This protein binds this small molecule.
Small molecule (SMILES): CC(=O)NCCCC[C@H](NC(=O)[C@@H](NC(=O)[C@H](CCCN=C(N)N)NC(=O)[C@H](C)N)[C@@H](C)OP(=O)(O)O)C(=O)N[C@@H](CCC(N)=O)C(=O)N[C@H](C=O)[C@@H](C)O

Sequence of chain 1.A:
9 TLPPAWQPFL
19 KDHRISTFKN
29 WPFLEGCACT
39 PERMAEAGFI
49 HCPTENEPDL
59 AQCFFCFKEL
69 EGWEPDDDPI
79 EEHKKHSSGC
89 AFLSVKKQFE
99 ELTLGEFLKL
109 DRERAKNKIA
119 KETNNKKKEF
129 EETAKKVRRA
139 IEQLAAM

Binding-site contacts:
Ligand atom NH1 contacts residue GLU69 of chain 1.A at 2.6 Å (salt-bridge).
Ligand atom CA contacts residue GLU67 of chain 1.A at 3.7 Å.
Ligand atom CA contacts residue GLU69 of chain 1.A at 3.4 Å.
Ligand atom CA contacts residue GLU69 of chain 1.A at 3.5 Å.
Ligand atom O contacts residue GLU80 of chain 1.A at 3.4 Å (salt-bridge).
Ligand atom O1P contacts residue HIS84 of chain 1.A at 3.2 Å (h-bond).
Ligand atom O1P contacts residue LYS66 of chain 1.A at 3.4 Å (salt-bridge).
Ligand atom CH3 contacts residue GLU67 of chain 1.A at 3.8 Å.
Ligand atom OH contacts residue GLU67 of chain 1.A at 3.9 Å.
Ligand atom CB contacts residue GLU69 of chain 1.A at 3.6 Å.
Ligand atom CE contacts residue GLU55 of chain 1.A at 3.9 Å.
Ligand atom N contacts residue LEU68 of chain 1.A at 3.9 Å.
Ligand atom N contacts residue GLU80 of chain 1.A at 3.3 Å (salt-bridge).
Ligand atom O3P contacts residue LYS66 of chain 1.A at 3.5 Å (salt-bridge).
Ligand atom N contacts residue GLU69 of chain 1.A at 3.3 Å (salt-bridge).
Ligand atom OG1 contacts residue LYS66 of chain 1.A at 3.8 Å.
Ligand atom O contacts residue GLU69 of chain 1.A at 3.8 Å.
Ligand atom CH contacts residue GLU67 of chain 1.A at 3.7 Å.
Ligand atom C contacts residue GLU69 of chain 1.A at 3.8 Å.
Ligand atom O2P contacts residue HIS84 of chain 1.A at 3.9 Å.
Ligand atom CB contacts residue TRP71 of chain 1.A at 3.4 Å (hydrophobic).
Ligand atom CA contacts residue ASP75 of chain 1.A at 3.5 Å.
Ligand atom CA contacts residue GLU69 of chain 1.A at 3.8 Å.
Ligand atom CB contacts residue ASP75 of chain 1.A at 3.8 Å.
Ligand atom C contacts residue LEU68 of chain 1.A at 3.9 Å (hydrophobic).
Ligand atom N contacts residue GLY70 of chain 1.A at 3.7 Å.
Ligand atom C contacts residue GLU80 of chain 1.A at 3.9 Å.
Ligand atom CZ contacts residue GLU69 of chain 1.A at 3.8 Å.
Ligand atom N contacts residue GLU69 of chain 1.A at 2.8 Å (salt-bridge).
Ligand atom O contacts residue LEU68 of chain 1.A at 3.3 Å.
Ligand atom CB contacts residue GLU67 of chain 1.A at 3.9 Å.
Ligand atom CA contacts residue GLU80 of chain 1.A at 3.9 Å.
Ligand atom C contacts residue GLU69 of chain 1.A at 3.5 Å.
Ligand atom CB contacts residue GLU80 of chain 1.A at 3.8 Å.
Ligand atom N contacts residue GLU67 of chain 1.A at 3.2 Å (salt-bridge).
Ligand atom CA contacts residue GLY70 of chain 1.A at 3.5 Å.
Ligand atom O contacts residue GLU69 of chain 1.A at 2.9 Å (salt-bridge).
Ligand atom O contacts residue HIS84 of chain 1.A at 3.3 Å (h-bond).
Ligand atom N contacts residue ASP75 of chain 1.A at 2.5 Å (salt-bridge).
Ligand atom O contacts residue GLU55 of chain 1.A at 3.9 Å.